A protein and the small-molecule ligand that binds it are described below.
Small molecule (SMILES): CC(=O)N[C@H]1[C@H](O[C@H]2[C@H](O)[C@@H](NC(C)=O)CO[C@@H]2CO)O[C@H](CO)[C@@H](O[C@@H]2O[C@H](CO)[C@@H](O)[C@H](O)[C@@H]2O)[C@@H]1O

Binding-site contacts:
Ligand atom C8 contacts residue ASN174 of chain 1.E at 3.6 Å.
Ligand atom O6 contacts residue VAL219 of chain 1.E at 4.4 Å.
Ligand atom O5 contacts residue ASN174 of chain 1.E at 2.3 Å (h-bond).
Ligand atom C2 contacts residue SER236 of chain 1.E at 4.0 Å.
Ligand atom O6 contacts residue SER220 of chain 1.E at 3.9 Å.
Ligand atom C8 contacts residue ARG238 of chain 1.E at 3.7 Å.
Ligand atom O5 contacts residue LYS217 of chain 1.E at 4.2 Å.
Ligand atom N2 contacts residue SER236 of chain 1.E at 3.0 Å (h-bond).
Ligand atom C7 contacts residue ARG238 of chain 1.E at 4.4 Å.
Ligand atom N2 contacts residue ASN174 of chain 1.E at 2.9 Å (h-bond).
Ligand atom O7 contacts residue LYS221 of chain 1.E at 4.0 Å.
Ligand atom O5 contacts residue VAL219 of chain 1.E at 4.1 Å.
Ligand atom O7 contacts residue ASN174 of chain 1.E at 3.5 Å (h-bond).
Ligand atom C8 contacts residue SER236 of chain 1.E at 3.4 Å.
Ligand atom C7 contacts residue SER236 of chain 1.E at 3.7 Å.
Ligand atom O3 contacts residue LYS217 of chain 1.E at 3.4 Å.
Ligand atom C3 contacts residue ASN174 of chain 1.E at 3.8 Å.
Ligand atom C6 contacts residue LYS217 of chain 1.E at 3.8 Å.
Ligand atom O6 contacts residue ASN174 of chain 1.E at 4.5 Å.
Ligand atom O7 contacts residue ARG238 of chain 1.E at 4.1 Å.
Ligand atom O6 contacts residue VAL219 of chain 1.E at 3.8 Å.
Ligand atom C3 contacts residue SER236 of chain 1.E at 4.0 Å.
Ligand atom O7 contacts residue VAL219 of chain 1.E at 4.1 Å.
Ligand atom C1 contacts residue ASN174 of chain 1.E at 1.4 Å.
Ligand atom C7 contacts residue ASN174 of chain 1.E at 3.2 Å.
Ligand atom C7 contacts residue LYS221 of chain 1.E at 4.3 Å.
Ligand atom C8 contacts residue LYS221 of chain 1.E at 3.5 Å.
Ligand atom C2 contacts residue ASN174 of chain 1.E at 2.5 Å.
Ligand atom O6 contacts residue LYS217 of chain 1.E at 3.5 Å.
Ligand atom C4 contacts residue ASN174 of chain 1.E at 4.2 Å.
Ligand atom C8 contacts residue PHE237 of chain 1.E at 3.8 Å (hydrophobic).
Ligand atom O3 contacts residue SER236 of chain 1.E at 4.2 Å.
Ligand atom C5 contacts residue ASN174 of chain 1.E at 3.6 Å.

Sequence of chain 1.E:
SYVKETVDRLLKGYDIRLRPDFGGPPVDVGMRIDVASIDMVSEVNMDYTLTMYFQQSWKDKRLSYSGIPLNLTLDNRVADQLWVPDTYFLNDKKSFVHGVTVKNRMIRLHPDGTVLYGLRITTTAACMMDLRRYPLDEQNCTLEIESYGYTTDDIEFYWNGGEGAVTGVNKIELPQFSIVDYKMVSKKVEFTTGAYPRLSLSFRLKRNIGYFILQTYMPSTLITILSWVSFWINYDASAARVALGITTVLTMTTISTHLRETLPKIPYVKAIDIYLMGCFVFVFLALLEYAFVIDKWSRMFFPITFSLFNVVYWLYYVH